Binding-site contacts:
Ligand atom O5 contacts residue SER36 of chain 1.C at 3.6 Å.
Ligand atom C7 contacts residue LEU19 of chain 1.C at 3.7 Å (hydrophobic).
Ligand atom C11 contacts residue LEU198 of chain 1.C at 4.0 Å (hydrophobic).
Ligand atom O2 contacts residue LEU201 of chain 1.C at 4.0 Å.
Ligand atom C4M contacts residue ILE28 of chain 1.C at 3.8 Å (hydrophobic).
Ligand atom C6 contacts residue PHE221 of chain 1.C at 3.8 Å (hydrophobic).
Ligand atom O2 contacts residue LEU22 of chain 1.C at 3.7 Å.
Ligand atom C3M contacts residue LEU22 of chain 1.C at 3.6 Å (hydrophobic).
Ligand atom C3M contacts residue SER206 of chain 1.C at 3.2 Å.
Ligand atom O5 contacts residue ASP229 of chain 1.C at 2.8 Å (salt-bridge).
Ligand atom C1 contacts residue SER18 of chain 1.C at 3.9 Å.
Ligand atom C5 contacts residue HEM1 of chain 1.W at 3.8 Å.
Ligand atom C5 contacts residue PHE221 of chain 1.C at 3.4 Å (hydrophobic).
Ligand atom O5 contacts residue HEM1 of chain 1.W at 4.0 Å.
Ligand atom C8 contacts residue LEU19 of chain 1.C at 4.0 Å (hydrophobic).
Ligand atom C4M contacts residue PHE221 of chain 1.C at 3.6 Å (hydrophobic).
Ligand atom C2 contacts residue LEU22 of chain 1.C at 4.1 Å (hydrophobic).
Ligand atom O5 contacts residue PHE221 of chain 1.C at 3.5 Å.
Ligand atom C4 contacts residue HEM1 of chain 1.W at 3.4 Å.
Ligand atom C8 contacts residue HEM1 of chain 1.W at 3.8 Å.
Ligand atom C12 contacts residue LEU198 of chain 1.C at 3.6 Å (hydrophobic).
Ligand atom C10 contacts residue LEU19 of chain 1.C at 4.0 Å (hydrophobic).
Ligand atom C1M contacts residue SER18 of chain 1.C at 3.3 Å.
Ligand atom C10 contacts residue SER36 of chain 1.C at 4.0 Å.
Ligand atom C2 contacts residue HIS202 of chain 1.C at 3.9 Å.
Ligand atom O3 contacts residue SER206 of chain 1.C at 3.0 Å (h-bond).
Ligand atom C6 contacts residue HEM1 of chain 1.W at 4.2 Å.
Ligand atom O4 contacts residue HEM1 of chain 1.W at 3.3 Å.
Ligand atom C5 contacts residue ASP229 of chain 1.C at 4.0 Å.
Ligand atom C7 contacts residue PHE221 of chain 1.C at 4.0 Å (hydrophobic).
Ligand atom C4 contacts residue PHE221 of chain 1.C at 3.8 Å (hydrophobic).
Ligand atom C11 contacts residue ALA39 of chain 1.C at 3.5 Å (hydrophobic).
Ligand atom C3 contacts residue HEM1 of chain 1.W at 3.8 Å.
Ligand atom O4 contacts residue TRP32 of chain 1.C at 4.1 Å.
Ligand atom C3M contacts residue ALA24 of chain 1.C at 3.7 Å (hydrophobic).
Ligand atom O3 contacts residue HEM1 of chain 1.W at 4.1 Å.
Ligand atom C4M contacts residue TYR225 of chain 1.C at 3.9 Å (hydrophobic).
Ligand atom O2 contacts residue HIS202 of chain 1.C at 2.9 Å (h-bond).
Ligand atom C1M contacts residue HIS202 of chain 1.C at 3.4 Å.
Ligand atom C9 contacts residue ALA39 of chain 1.C at 4.1 Å (hydrophobic).

The small molecule below binds the protein below.
Small molecule (SMILES): COC1=C(OC)C(=O)C(C/C=C(\C)CC/C=C(\C)CC/C=C(\C)CC/C=C(\C)CC/C=C(\C)CC/C=C(\C)CC/C=C(\C)CC/C=C(\C)CC/C=C(\C)CCC=C(C)C)=C(C)C1=O

Sequence of chain 1.C:
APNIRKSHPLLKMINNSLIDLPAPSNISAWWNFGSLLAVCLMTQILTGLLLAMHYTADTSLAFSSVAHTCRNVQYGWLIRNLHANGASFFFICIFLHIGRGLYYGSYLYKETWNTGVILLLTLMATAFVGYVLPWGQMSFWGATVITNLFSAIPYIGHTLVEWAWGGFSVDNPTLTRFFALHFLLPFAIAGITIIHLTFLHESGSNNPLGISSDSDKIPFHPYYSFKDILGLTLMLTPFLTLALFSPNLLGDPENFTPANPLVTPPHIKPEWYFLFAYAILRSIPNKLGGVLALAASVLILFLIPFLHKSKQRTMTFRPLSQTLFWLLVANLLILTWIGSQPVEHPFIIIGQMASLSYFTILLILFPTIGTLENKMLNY